Sequence of chain 3.A:
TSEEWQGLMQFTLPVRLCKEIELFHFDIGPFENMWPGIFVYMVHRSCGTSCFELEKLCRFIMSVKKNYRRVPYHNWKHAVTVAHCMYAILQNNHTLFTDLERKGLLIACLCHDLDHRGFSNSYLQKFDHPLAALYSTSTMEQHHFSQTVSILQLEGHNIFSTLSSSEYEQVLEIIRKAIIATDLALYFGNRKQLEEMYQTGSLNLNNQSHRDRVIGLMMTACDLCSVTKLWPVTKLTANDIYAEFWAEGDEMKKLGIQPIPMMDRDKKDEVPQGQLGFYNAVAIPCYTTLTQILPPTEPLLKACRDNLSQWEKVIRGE

Binding-site contacts:
Ligand atom N1 contacts residue LEU224 of chain 3.A at 3.6 Å.
Ligand atom C1 contacts residue PHE245 of chain 3.A at 4.0 Å (hydrophobic).
Ligand atom C9 contacts residue PHE278 of chain 3.A at 3.5 Å (hydrophobic).
Ligand atom C4 contacts residue PHE245 of chain 3.A at 3.8 Å (hydrophobic).
Ligand atom C7 contacts residue LEU224 of chain 3.A at 4.0 Å (hydrophobic).
Ligand atom C3 contacts residue PHE278 of chain 3.A at 3.5 Å (hydrophobic).
Ligand atom C8 contacts residue PHE245 of chain 3.A at 3.8 Å (hydrophobic).
Ligand atom O2 contacts residue PHE278 of chain 3.A at 3.8 Å.
Ligand atom C16 contacts residue LEU184 of chain 3.A at 4.1 Å (hydrophobic).
Ligand atom C11 contacts residue GLN275 of chain 3.A at 3.4 Å.
Ligand atom C9 contacts residue GLN275 of chain 3.A at 4.0 Å.
Ligand atom O1 contacts residue TYR242 of chain 3.A at 3.8 Å.
Ligand atom O1 contacts residue PHE278 of chain 3.A at 3.6 Å.
Ligand atom C11 contacts residue SER226 of chain 3.A at 4.2 Å.
Ligand atom C10 contacts residue TYR242 of chain 3.A at 4.0 Å (hydrophobic).
Ligand atom C2 contacts residue PHE278 of chain 3.A at 3.7 Å (hydrophobic).
Ligand atom N2 contacts residue LEU224 of chain 3.A at 3.4 Å.
Ligand atom C21 contacts residue ILE260 of chain 3.A at 4.2 Å (hydrophobic).
Ligand atom C1 contacts residue PHE278 of chain 3.A at 3.7 Å (hydrophobic).
Ligand atom C8 contacts residue LEU184 of chain 3.A at 4.1 Å (hydrophobic).
Ligand atom C3 contacts residue PHE245 of chain 3.A at 3.8 Å (hydrophobic).
Ligand atom C6 contacts residue PHE278 of chain 3.A at 3.8 Å (hydrophobic).
Ligand atom C6 contacts residue PHE245 of chain 3.A at 4.1 Å (hydrophobic).
Ligand atom C11 contacts residue ILE241 of chain 3.A at 3.9 Å (hydrophobic).
Ligand atom O2 contacts residue GLN275 of chain 3.A at 3.0 Å (h-bond).
Ligand atom C12 contacts residue PHE278 of chain 3.A at 3.8 Å (hydrophobic).
Ligand atom C10 contacts residue GLN275 of chain 3.A at 4.1 Å.
Ligand atom C5 contacts residue ILE241 of chain 3.A at 3.8 Å (hydrophobic).
Ligand atom C20 contacts residue MET262 of chain 3.A at 4.1 Å (hydrophobic).
Ligand atom C12 contacts residue LEU184 of chain 3.A at 3.6 Å (hydrophobic).
Ligand atom C5 contacts residue PHE278 of chain 3.A at 3.7 Å (hydrophobic).
Ligand atom C17 contacts residue ILE260 of chain 3.A at 3.9 Å (hydrophobic).
Ligand atom C10 contacts residue MET262 of chain 3.A at 3.6 Å (hydrophobic).
Ligand atom C6 contacts residue GLN275 of chain 3.A at 4.0 Å.
Ligand atom C10 contacts residue PHE278 of chain 3.A at 3.6 Å (hydrophobic).
Ligand atom O3 contacts residue SER122 of chain 3.A at 3.7 Å.
Ligand atom O1 contacts residue GLN275 of chain 3.A at 3.1 Å (h-bond).
Ligand atom C15 contacts residue PHE245 of chain 3.A at 3.7 Å (hydrophobic).
Ligand atom C11 contacts residue VAL227 of chain 3.A at 3.9 Å (hydrophobic).
Ligand atom C13 contacts residue LEU184 of chain 3.A at 3.8 Å (hydrophobic).

This small molecule binds to this protein.
Small molecule (SMILES): COc1cc2nncc(-c3cnc(N4CCC(C(C)(C)O)CC4)c(C)c3)c2cc1OC